Sequence of chain 1.A:
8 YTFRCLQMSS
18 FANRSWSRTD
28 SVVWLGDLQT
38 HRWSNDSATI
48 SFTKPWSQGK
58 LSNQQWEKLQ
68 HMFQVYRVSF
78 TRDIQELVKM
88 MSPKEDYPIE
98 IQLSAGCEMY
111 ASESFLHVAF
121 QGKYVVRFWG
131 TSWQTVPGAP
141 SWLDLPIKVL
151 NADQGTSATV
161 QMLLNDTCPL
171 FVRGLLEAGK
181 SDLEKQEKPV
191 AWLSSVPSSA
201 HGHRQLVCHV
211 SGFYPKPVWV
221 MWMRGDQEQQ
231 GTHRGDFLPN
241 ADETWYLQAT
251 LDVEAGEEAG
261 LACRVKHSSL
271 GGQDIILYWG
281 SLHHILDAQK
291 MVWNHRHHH

Binding-site contacts:
Ligand atom N2 contacts residue GLN161 of chain 1.A at 2.7 Å (h-bond).
Ligand atom N2 contacts residue ASN165 of chain 1.A at 2.7 Å (h-bond).
Ligand atom O7 contacts residue ASN165 of chain 1.A at 3.3 Å (h-bond).
Ligand atom N2 contacts residue GLY130 of chain 1.A at 4.4 Å.
Ligand atom C3 contacts residue THR131 of chain 1.A at 4.1 Å.
Ligand atom C4 contacts residue GLY130 of chain 1.A at 4.0 Å.
Ligand atom O5 contacts residue ASN165 of chain 1.A at 2.4 Å (h-bond).
Ligand atom C5 contacts residue ASN165 of chain 1.A at 3.6 Å.
Ligand atom C3 contacts residue GLY130 of chain 1.A at 3.8 Å.
Ligand atom C7 contacts residue GLN161 of chain 1.A at 3.5 Å.
Ligand atom C1 contacts residue GLY130 of chain 1.A at 4.1 Å.
Ligand atom C8 contacts residue TRP129 of chain 1.A at 4.0 Å (hydrophobic).
Ligand atom C3 contacts residue ASN165 of chain 1.A at 3.7 Å.
Ligand atom O5 contacts residue THR131 of chain 1.A at 4.0 Å.
Ligand atom O6 contacts residue THR131 of chain 1.A at 4.0 Å.
Ligand atom C4 contacts residue ASN165 of chain 1.A at 4.2 Å.
Ligand atom O4 contacts residue THR131 of chain 1.A at 4.1 Å.
Ligand atom C2 contacts residue ASN165 of chain 1.A at 2.4 Å.
Ligand atom C3 contacts residue GLN161 of chain 1.A at 3.6 Å.
Ligand atom C6 contacts residue GLY130 of chain 1.A at 4.2 Å.
Ligand atom C8 contacts residue GLY130 of chain 1.A at 4.4 Å.
Ligand atom C8 contacts residue ASN165 of chain 1.A at 4.3 Å.
Ligand atom C7 contacts residue GLY130 of chain 1.A at 3.8 Å.
Ligand atom C8 contacts residue GLN161 of chain 1.A at 3.4 Å.
Ligand atom C1 contacts residue ASN165 of chain 1.A at 1.4 Å.
Ligand atom O6 contacts residue ASN165 of chain 1.A at 4.5 Å.
Ligand atom C2 contacts residue GLN161 of chain 1.A at 3.7 Å.
Ligand atom C5 contacts residue GLY130 of chain 1.A at 3.8 Å.
Ligand atom O6 contacts residue GLY130 of chain 1.A at 4.4 Å.
Ligand atom O3 contacts residue THR131 of chain 1.A at 4.0 Å.
Ligand atom C1 contacts residue GLN161 of chain 1.A at 4.4 Å.
Ligand atom C7 contacts residue ASN165 of chain 1.A at 3.1 Å.
Ligand atom C2 contacts residue GLY130 of chain 1.A at 4.5 Å.
Ligand atom O7 contacts residue TRP129 of chain 1.A at 4.5 Å.
Ligand atom O7 contacts residue GLY130 of chain 1.A at 3.4 Å.
Ligand atom O4 contacts residue GLY130 of chain 1.A at 3.5 Å.
Ligand atom O5 contacts residue GLY130 of chain 1.A at 4.5 Å.
Ligand atom O3 contacts residue GLN161 of chain 1.A at 3.7 Å.

The protein below binds the small molecule below.
Small molecule (SMILES): CC(=O)N[C@H]1[C@H](O[C@H]2[C@H](O)[C@@H](NC(C)=O)CO[C@@H]2CO)O[C@H](CO)[C@@H](O)[C@@H]1O